Sequence of chain 1.C:
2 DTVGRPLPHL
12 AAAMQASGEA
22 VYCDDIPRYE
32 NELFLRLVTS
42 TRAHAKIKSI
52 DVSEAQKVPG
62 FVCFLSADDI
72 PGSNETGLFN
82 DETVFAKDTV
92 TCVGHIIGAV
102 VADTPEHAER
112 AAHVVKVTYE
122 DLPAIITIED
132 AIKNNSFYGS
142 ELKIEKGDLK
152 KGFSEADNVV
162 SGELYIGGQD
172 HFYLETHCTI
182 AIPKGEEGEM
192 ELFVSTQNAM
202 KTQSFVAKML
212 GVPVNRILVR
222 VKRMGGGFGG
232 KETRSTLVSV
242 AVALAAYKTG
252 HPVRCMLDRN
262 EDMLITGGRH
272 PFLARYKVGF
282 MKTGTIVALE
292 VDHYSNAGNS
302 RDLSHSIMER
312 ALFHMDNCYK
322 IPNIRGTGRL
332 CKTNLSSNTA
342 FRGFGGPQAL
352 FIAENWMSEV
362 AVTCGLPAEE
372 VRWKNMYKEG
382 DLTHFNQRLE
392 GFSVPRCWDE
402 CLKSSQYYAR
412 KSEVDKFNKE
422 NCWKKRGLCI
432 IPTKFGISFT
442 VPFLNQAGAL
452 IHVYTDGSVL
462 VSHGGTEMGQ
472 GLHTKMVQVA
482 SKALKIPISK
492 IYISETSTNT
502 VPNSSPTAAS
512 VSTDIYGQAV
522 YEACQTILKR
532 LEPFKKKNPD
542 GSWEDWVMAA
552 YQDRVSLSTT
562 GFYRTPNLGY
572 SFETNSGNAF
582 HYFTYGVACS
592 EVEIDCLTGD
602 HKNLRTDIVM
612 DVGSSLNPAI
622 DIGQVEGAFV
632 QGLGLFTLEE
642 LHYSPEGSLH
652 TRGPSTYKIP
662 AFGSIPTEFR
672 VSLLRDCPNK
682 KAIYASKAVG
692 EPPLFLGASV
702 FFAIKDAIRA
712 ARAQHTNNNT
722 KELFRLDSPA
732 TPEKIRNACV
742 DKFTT

This small molecule binds to this protein.
Small molecule (SMILES): O=C(O)c1ccccc1O

Binding-site contacts:
Ligand atom C1' contacts residue ARG311 of chain 1.C at 3.4 Å.
Ligand atom O2 contacts residue PHE440 of chain 1.C at 3.8 Å.
Ligand atom C2 contacts residue PHE345 of chain 1.C at 3.8 Å (hydrophobic).
Ligand atom O2' contacts residue ALA510 of chain 1.C at 3.8 Å.
Ligand atom C4 contacts residue PHE440 of chain 1.C at 3.7 Å (hydrophobic).
Ligand atom C2 contacts residue PHE440 of chain 1.C at 3.5 Å (hydrophobic).
Ligand atom C1 contacts residue PHE345 of chain 1.C at 3.4 Å (hydrophobic).
Ligand atom C4 contacts residue GLU233 of chain 1.C at 3.1 Å.
Ligand atom O2 contacts residue VAL442 of chain 1.C at 3.5 Å (h-bond).
Ligand atom C1' contacts residue PHE345 of chain 1.C at 3.5 Å (hydrophobic).
Ligand atom C6 contacts residue MOS1 of chain 1.H at 3.6 Å.
Ligand atom O1' contacts residue THR441 of chain 1.C at 3.0 Å (h-bond).
Ligand atom C4 contacts residue PHE345 of chain 1.C at 3.9 Å (hydrophobic).
Ligand atom O2 contacts residue THR441 of chain 1.C at 2.8 Å (h-bond).
Ligand atom C5 contacts residue PHE345 of chain 1.C at 3.6 Å (hydrophobic).
Ligand atom O1' contacts residue PHE345 of chain 1.C at 4.1 Å.
Ligand atom C5 contacts residue GLU233 of chain 1.C at 3.1 Å.
Ligand atom C1 contacts residue PHE440 of chain 1.C at 3.9 Å (hydrophobic).
Ligand atom C6 contacts residue PHE440 of chain 1.C at 4.1 Å (hydrophobic).
Ligand atom C5 contacts residue MOS1 of chain 1.H at 3.9 Å.
Ligand atom C3 contacts residue LEU304 of chain 1.C at 4.3 Å (hydrophobic).
Ligand atom C1' contacts residue THR441 of chain 1.C at 3.9 Å.
Ligand atom O2' contacts residue PHE345 of chain 1.C at 3.4 Å.
Ligand atom O1' contacts residue SER439 of chain 1.C at 3.7 Å.
Ligand atom C4 contacts residue LEU304 of chain 1.C at 3.9 Å (hydrophobic).
Ligand atom O2 contacts residue SER307 of chain 1.C at 4.1 Å.
Ligand atom C1 contacts residue ALA510 of chain 1.C at 4.3 Å (hydrophobic).
Ligand atom C3 contacts residue LEU445 of chain 1.C at 3.9 Å (hydrophobic).
Ligand atom O1' contacts residue PHE440 of chain 1.C at 3.7 Å.
Ligand atom C1' contacts residue ALA510 of chain 1.C at 4.1 Å (hydrophobic).
Ligand atom C1' contacts residue SER439 of chain 1.C at 4.3 Å.
Ligand atom C3 contacts residue PHE345 of chain 1.C at 4.0 Å (hydrophobic).
Ligand atom C6 contacts residue ALA510 of chain 1.C at 4.0 Å (hydrophobic).
Ligand atom O1' contacts residue ARG311 of chain 1.C at 3.0 Å (salt-bridge).
Ligand atom C5 contacts residue PHE440 of chain 1.C at 3.9 Å (hydrophobic).
Ligand atom C2 contacts residue THR441 of chain 1.C at 4.0 Å.
Ligand atom C1' contacts residue PHE440 of chain 1.C at 4.1 Å (hydrophobic).
Ligand atom C6 contacts residue PHE345 of chain 1.C at 3.6 Å (hydrophobic).
Ligand atom O2' contacts residue ARG311 of chain 1.C at 2.7 Å (salt-bridge).
Ligand atom C3 contacts residue PHE440 of chain 1.C at 3.5 Å (hydrophobic).